Binding-site contacts:
Ligand atom O5 contacts residue ASN157 of chain 1.D at 3.1 Å (h-bond).
Ligand atom C5 contacts residue ASN157 of chain 1.D at 3.9 Å.
Ligand atom O1 contacts residue ASN157 of chain 1.D at 2.6 Å (h-bond).
Ligand atom C8 contacts residue ASN157 of chain 1.D at 3.8 Å.
Ligand atom C7 contacts residue ASN157 of chain 1.D at 3.9 Å.
Ligand atom C8 contacts residue SER159 of chain 1.D at 4.0 Å.
Ligand atom C1 contacts residue ASN157 of chain 1.D at 2.5 Å.
Ligand atom O7 contacts residue ASN157 of chain 1.D at 4.0 Å.
Ligand atom N2 contacts residue ASN157 of chain 1.D at 4.1 Å.
Ligand atom C2 contacts residue ASN157 of chain 1.D at 3.8 Å.

Sequence of chain 1.D:
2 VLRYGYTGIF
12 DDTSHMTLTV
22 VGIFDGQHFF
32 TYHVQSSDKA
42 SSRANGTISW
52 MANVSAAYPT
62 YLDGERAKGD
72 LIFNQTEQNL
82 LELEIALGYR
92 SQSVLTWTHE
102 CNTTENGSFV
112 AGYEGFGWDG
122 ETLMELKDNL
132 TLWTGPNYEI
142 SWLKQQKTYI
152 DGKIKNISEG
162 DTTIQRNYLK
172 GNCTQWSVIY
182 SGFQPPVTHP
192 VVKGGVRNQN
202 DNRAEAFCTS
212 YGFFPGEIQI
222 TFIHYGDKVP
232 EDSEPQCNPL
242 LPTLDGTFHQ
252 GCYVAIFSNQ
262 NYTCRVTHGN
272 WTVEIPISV

This protein binds this small molecule.
Small molecule (SMILES): CC(=O)N[C@@H]1[C@@H](O)[C@H](O)[C@@H](CO)O[C@H]1O